Sequence of chain 1.B:
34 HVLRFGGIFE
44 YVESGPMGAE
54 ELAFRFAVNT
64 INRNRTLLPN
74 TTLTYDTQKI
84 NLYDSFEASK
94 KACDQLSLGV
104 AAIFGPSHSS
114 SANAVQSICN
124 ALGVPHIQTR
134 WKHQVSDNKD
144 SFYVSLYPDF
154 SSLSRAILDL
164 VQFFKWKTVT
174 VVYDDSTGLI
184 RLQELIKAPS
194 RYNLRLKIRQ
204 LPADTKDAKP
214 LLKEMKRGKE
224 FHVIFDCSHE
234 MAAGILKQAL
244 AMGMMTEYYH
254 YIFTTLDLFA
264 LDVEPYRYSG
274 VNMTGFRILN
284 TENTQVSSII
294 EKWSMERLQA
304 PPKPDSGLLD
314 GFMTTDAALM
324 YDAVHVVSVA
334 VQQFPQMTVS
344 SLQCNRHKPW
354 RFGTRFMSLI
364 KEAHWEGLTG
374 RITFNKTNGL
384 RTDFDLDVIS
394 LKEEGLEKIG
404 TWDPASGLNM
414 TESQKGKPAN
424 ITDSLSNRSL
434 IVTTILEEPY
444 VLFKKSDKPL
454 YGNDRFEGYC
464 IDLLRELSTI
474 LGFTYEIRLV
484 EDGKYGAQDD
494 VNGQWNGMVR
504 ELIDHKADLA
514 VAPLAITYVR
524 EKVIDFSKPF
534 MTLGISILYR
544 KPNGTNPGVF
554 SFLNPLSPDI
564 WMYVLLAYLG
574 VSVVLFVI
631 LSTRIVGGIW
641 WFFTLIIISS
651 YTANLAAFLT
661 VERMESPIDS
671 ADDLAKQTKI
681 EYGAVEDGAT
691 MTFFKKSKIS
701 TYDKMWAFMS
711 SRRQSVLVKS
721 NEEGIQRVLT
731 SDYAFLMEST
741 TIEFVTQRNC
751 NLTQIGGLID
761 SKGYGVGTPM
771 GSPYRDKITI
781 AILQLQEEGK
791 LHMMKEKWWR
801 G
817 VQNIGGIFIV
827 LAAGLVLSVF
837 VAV

Binding-site contacts:
Ligand atom C3 contacts residue ASN412 of chain 1.B at 3.8 Å.
Ligand atom O6 contacts residue SER409 of chain 1.B at 3.9 Å.
Ligand atom C5 contacts residue ASN412 of chain 1.B at 3.7 Å.
Ligand atom C7 contacts residue GLN417 of chain 1.B at 3.2 Å.
Ligand atom O7 contacts residue GLN417 of chain 1.B at 3.3 Å (h-bond).
Ligand atom C8 contacts residue GLN417 of chain 1.B at 3.4 Å.
Ligand atom C4 contacts residue ASN412 of chain 1.B at 4.2 Å.
Ligand atom N2 contacts residue GLN417 of chain 1.B at 3.8 Å.
Ligand atom C5 contacts residue SER409 of chain 1.B at 4.5 Å.
Ligand atom O5 contacts residue SER409 of chain 1.B at 4.3 Å.
Ligand atom O7 contacts residue ASN412 of chain 1.B at 4.3 Å.
Ligand atom C6 contacts residue SER409 of chain 1.B at 3.4 Å.
Ligand atom O5 contacts residue ASN412 of chain 1.B at 2.4 Å (h-bond).
Ligand atom C2 contacts residue GLN417 of chain 1.B at 4.5 Å.
Ligand atom C1 contacts residue ASN412 of chain 1.B at 1.4 Å.
Ligand atom C7 contacts residue ASN412 of chain 1.B at 3.9 Å.
Ligand atom C2 contacts residue ASN412 of chain 1.B at 2.5 Å.
Ligand atom N2 contacts residue ASN412 of chain 1.B at 2.9 Å (h-bond).

A small-molecule ligand and the protein it binds are described below.
Small molecule (SMILES): CC(=O)N[C@@H]1[C@@H](O)[C@H](O)[C@@H](CO)O[C@H]1O